The small molecule below binds the protein below.
Small molecule (SMILES): O=C(CC1(c2ccc(-c3ccc(F)cc3)cc2)C2CC3CC1CC(C2)C3O)N1CC(O)C1

Sequence of chain 1.C:
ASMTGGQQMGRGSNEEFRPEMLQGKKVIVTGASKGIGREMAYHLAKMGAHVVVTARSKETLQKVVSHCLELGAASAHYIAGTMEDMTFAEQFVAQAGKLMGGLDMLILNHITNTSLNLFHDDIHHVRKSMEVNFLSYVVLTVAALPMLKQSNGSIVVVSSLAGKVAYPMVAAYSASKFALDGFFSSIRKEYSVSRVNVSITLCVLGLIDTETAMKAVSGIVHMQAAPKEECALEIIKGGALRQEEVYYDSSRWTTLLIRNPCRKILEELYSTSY

Binding-site contacts:
Ligand atom C21 contacts residue LEU120 of chain 1.C at 3.9 Å (hydrophobic).
Ligand atom C26 contacts residue MET227 of chain 1.C at 3.8 Å (hydrophobic).
Ligand atom C8 contacts residue TYR177 of chain 1.C at 3.3 Å (hydrophobic).
Ligand atom C24 contacts residue VAL174 of chain 1.C at 3.8 Å (hydrophobic).
Ligand atom C10 contacts residue ALA217 of chain 1.C at 3.6 Å (hydrophobic).
Ligand atom O15 contacts residue SER164 of chain 1.C at 2.7 Å (h-bond).
Ligand atom O19 contacts residue LEU211 of chain 1.C at 3.6 Å.
Ligand atom C12 contacts residue NAP1 of chain 1.I at 3.3 Å.
Ligand atom C22 contacts residue LEU120 of chain 1.C at 3.8 Å (hydrophobic).
Ligand atom C27 contacts residue VAL225 of chain 1.C at 3.7 Å (hydrophobic).
Ligand atom C16 contacts residue SER164 of chain 1.C at 3.2 Å.
Ligand atom O19 contacts residue LEU165 of chain 1.C at 3.7 Å.
Ligand atom C4 contacts residue TYR177 of chain 1.C at 3.6 Å (hydrophobic).
Ligand atom O19 contacts residue GLY210 of chain 1.C at 3.7 Å.
Ligand atom C2 contacts residue THR118 of chain 1.C at 3.8 Å.
Ligand atom N14 contacts residue NAP1 of chain 1.I at 3.8 Å.
Ligand atom C5 contacts residue ALA220 of chain 1.C at 3.8 Å (hydrophobic).
Ligand atom C25 contacts residue TYR171 of chain 1.C at 3.8 Å (hydrophobic).
Ligand atom O15 contacts residue NAP1 of chain 1.I at 3.1 Å.
Ligand atom C20 contacts residue VAL221 of chain 1.C at 3.8 Å (hydrophobic).
Ligand atom C17 contacts residue TYR171 of chain 1.C at 3.8 Å (hydrophobic).
Ligand atom C29 contacts residue PRO172 of chain 1.C at 3.3 Å (hydrophobic).
Ligand atom O19 contacts residue TYR171 of chain 1.C at 3.2 Å (h-bond).
Ligand atom F31 contacts residue SER277 of chain 1.D at 3.4 Å.
Ligand atom C13 contacts residue TYR177 of chain 1.C at 3.9 Å (hydrophobic).
Ligand atom N14 contacts residue SER164 of chain 1.C at 3.7 Å.
Ligand atom C10 contacts residue NAP1 of chain 1.I at 3.9 Å.
Ligand atom C23 contacts residue VAL174 of chain 1.C at 3.8 Å (hydrophobic).
Ligand atom C13 contacts residue NAP1 of chain 1.I at 3.3 Å.
Ligand atom O32 contacts residue THR118 of chain 1.C at 3.3 Å (h-bond).
Ligand atom C30 contacts residue TYR171 of chain 1.C at 3.7 Å (hydrophobic).
Ligand atom C30 contacts residue PRO172 of chain 1.C at 3.4 Å (hydrophobic).
Ligand atom C13 contacts residue SER164 of chain 1.C at 3.6 Å.
Ligand atom C18 contacts residue LEU211 of chain 1.C at 3.7 Å (hydrophobic).
Ligand atom C29 contacts residue MET173 of chain 1.C at 3.4 Å (hydrophobic).
Ligand atom O32 contacts residue THR216 of chain 1.C at 3.7 Å.
Ligand atom C21 contacts residue VAL221 of chain 1.C at 3.8 Å (hydrophobic).
Ligand atom C29 contacts residue TYR171 of chain 1.C at 3.8 Å (hydrophobic).
Ligand atom O15 contacts residue TYR177 of chain 1.C at 2.8 Å (h-bond).
Ligand atom C28 contacts residue MET173 of chain 1.C at 3.9 Å (hydrophobic).

Sequence of chain 1.D:
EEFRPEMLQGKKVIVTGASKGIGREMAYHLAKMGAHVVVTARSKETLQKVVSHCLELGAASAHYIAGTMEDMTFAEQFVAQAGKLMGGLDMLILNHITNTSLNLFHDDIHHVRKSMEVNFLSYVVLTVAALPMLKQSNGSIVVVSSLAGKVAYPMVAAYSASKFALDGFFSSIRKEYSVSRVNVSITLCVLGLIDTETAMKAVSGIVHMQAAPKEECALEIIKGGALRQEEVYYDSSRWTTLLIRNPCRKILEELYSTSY